A small-molecule ligand and the protein it binds are described below.
Small molecule (SMILES): COC(=O)[C@@H]1CS[C@]2(c3ccccc3)c3ccccc3C(=O)N12

Binding-site contacts:
Ligand atom CA contacts residue VAL179 of chain 1.A at 3.5 Å (hydrophobic).
Ligand atom C9 contacts residue LEU100 of chain 1.A at 3.9 Å (hydrophobic).
Ligand atom S1 contacts residue GLY190 of chain 1.A at 3.9 Å.
Ligand atom C10 contacts residue TYR318 of chain 1.A at 3.6 Å (hydrophobic).
Ligand atom C14 contacts residue LEU100 of chain 1.A at 3.7 Å (hydrophobic).
Ligand atom OB contacts residue ILE180 of chain 1.A at 3.3 Å.
Ligand atom C8 contacts residue LEU100 of chain 1.A at 3.7 Å (hydrophobic).
Ligand atom C16 contacts residue TRP229 of chain 1.A at 3.5 Å (hydrophobic).
Ligand atom C2 contacts residue VAL189 of chain 1.A at 3.8 Å (hydrophobic).
Ligand atom C9 contacts residue PRO236 of chain 1.A at 4.0 Å (hydrophobic).
Ligand atom OB contacts residue TYR181 of chain 1.A at 3.0 Å.
Ligand atom S1 contacts residue VAL106 of chain 1.A at 3.4 Å.
Ligand atom C6 contacts residue LYS103 of chain 1.A at 4.0 Å.
Ligand atom CD contacts residue GLU138 of chain 1.B at 3.5 Å.
Ligand atom C7 contacts residue LYS103 of chain 1.A at 4.0 Å.
Ligand atom C16 contacts residue TYR181 of chain 1.A at 3.6 Å (hydrophobic).
Ligand atom C15 contacts residue TYR181 of chain 1.A at 3.5 Å (hydrophobic).
Ligand atom OE contacts residue LYS103 of chain 1.A at 3.5 Å.
Ligand atom C9 contacts residue VAL106 of chain 1.A at 4.0 Å (hydrophobic).
Ligand atom C12 contacts residue LEU100 of chain 1.A at 3.8 Å (hydrophobic).
Ligand atom C3 contacts residue TYR188 of chain 1.A at 4.0 Å (hydrophobic).
Ligand atom C11 contacts residue LEU100 of chain 1.A at 4.0 Å (hydrophobic).
Ligand atom S1 contacts residue TYR188 of chain 1.A at 3.6 Å.
Ligand atom OC contacts residue VAL179 of chain 1.A at 3.5 Å.
Ligand atom C11 contacts residue VAL106 of chain 1.A at 3.8 Å (hydrophobic).
Ligand atom C2 contacts residue VAL179 of chain 1.A at 3.3 Å (hydrophobic).
Ligand atom CD contacts residue LEU100 of chain 1.A at 3.4 Å (hydrophobic).
Ligand atom C8 contacts residue LYS103 of chain 1.A at 3.6 Å.
Ligand atom S1 contacts residue VAL189 of chain 1.A at 3.7 Å.
Ligand atom CA contacts residue TYR181 of chain 1.A at 3.7 Å (hydrophobic).
Ligand atom C8 contacts residue LYS101 of chain 1.A at 3.6 Å.
Ligand atom C17 contacts residue TYR188 of chain 1.A at 3.4 Å (hydrophobic).
Ligand atom OB contacts residue VAL179 of chain 1.A at 3.5 Å.
Ligand atom C10 contacts residue VAL106 of chain 1.A at 3.7 Å (hydrophobic).
Ligand atom C7 contacts residue LEU100 of chain 1.A at 3.7 Å (hydrophobic).
Ligand atom C10 contacts residue LEU100 of chain 1.A at 4.0 Å (hydrophobic).
Ligand atom C2 contacts residue TYR188 of chain 1.A at 3.3 Å (hydrophobic).
Ligand atom C18 contacts residue TYR188 of chain 1.A at 3.4 Å (hydrophobic).
Ligand atom C9 contacts residue TYR318 of chain 1.A at 3.6 Å (hydrophobic).
Ligand atom C2 contacts residue GLY190 of chain 1.A at 3.5 Å.

Sequence of chain 1.B:
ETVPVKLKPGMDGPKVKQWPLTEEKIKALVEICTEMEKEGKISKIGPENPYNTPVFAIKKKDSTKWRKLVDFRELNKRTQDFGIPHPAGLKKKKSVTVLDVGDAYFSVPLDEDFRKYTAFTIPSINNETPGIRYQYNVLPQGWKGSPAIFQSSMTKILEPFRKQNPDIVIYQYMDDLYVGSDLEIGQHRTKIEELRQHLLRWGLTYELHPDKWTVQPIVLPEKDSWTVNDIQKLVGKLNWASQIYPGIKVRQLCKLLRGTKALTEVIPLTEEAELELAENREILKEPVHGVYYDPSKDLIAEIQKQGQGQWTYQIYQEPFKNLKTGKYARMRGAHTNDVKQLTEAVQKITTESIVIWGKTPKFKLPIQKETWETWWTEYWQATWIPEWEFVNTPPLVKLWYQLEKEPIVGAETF

Sequence of chain 1.A:
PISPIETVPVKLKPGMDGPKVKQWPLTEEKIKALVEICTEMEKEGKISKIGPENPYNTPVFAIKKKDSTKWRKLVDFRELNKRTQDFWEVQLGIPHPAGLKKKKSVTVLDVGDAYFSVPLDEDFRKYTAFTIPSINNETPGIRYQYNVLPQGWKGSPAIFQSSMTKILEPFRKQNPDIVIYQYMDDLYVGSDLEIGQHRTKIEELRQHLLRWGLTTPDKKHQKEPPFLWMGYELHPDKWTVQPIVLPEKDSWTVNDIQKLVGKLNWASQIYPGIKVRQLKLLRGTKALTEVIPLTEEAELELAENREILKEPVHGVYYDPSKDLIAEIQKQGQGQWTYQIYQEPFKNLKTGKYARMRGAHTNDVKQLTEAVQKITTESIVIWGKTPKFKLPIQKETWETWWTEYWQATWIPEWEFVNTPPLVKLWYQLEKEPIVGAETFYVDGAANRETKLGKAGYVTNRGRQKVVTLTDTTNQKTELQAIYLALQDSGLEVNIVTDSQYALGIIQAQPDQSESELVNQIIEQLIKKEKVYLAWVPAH